A small-molecule ligand and the protein it binds are described below.
Small molecule (SMILES): CCCCCCCCCCC[C@@H](O)CC(=O)N[C@H]1[C@@H](OP(=O)(O)O)O[C@H](CO)[C@@H](O)[C@@H]1OC(=O)C[C@H](O)CCCCCCCCCCC

Binding-site contacts:
Ligand atom C18 contacts residue PHE417 of chain 1.A at 3.8 Å (hydrophobic).
Ligand atom O48 contacts residue SER392 of chain 1.A at 3.2 Å (h-bond).
Ligand atom C6 contacts residue LP41 of chain 1.N at 2.6 Å.
Ligand atom C40 contacts residue PHE135 of chain 1.D at 3.7 Å (hydrophobic).
Ligand atom C5 contacts residue LP41 of chain 1.N at 3.6 Å.
Ligand atom C40 contacts residue ILE137 of chain 1.D at 3.8 Å (hydrophobic).
Ligand atom C21 contacts residue GLU416 of chain 1.A at 3.9 Å.
Ligand atom C26 contacts residue PHE417 of chain 1.A at 3.8 Å (hydrophobic).
Ligand atom C28 contacts residue PHE105 of chain 1.D at 3.9 Å (hydrophobic).
Ligand atom C32 contacts residue PHE110 of chain 1.D at 3.7 Å (hydrophobic).
Ligand atom C38 contacts residue ILE137 of chain 1.D at 3.9 Å (hydrophobic).
Ligand atom C35 contacts residue DAO1 of chain 1.P at 3.7 Å.
Ligand atom O3 contacts residue PHE105 of chain 1.D at 3.7 Å.
Ligand atom O43 contacts residue ILE108 of chain 1.D at 3.1 Å (h-bond).
Ligand atom C23 contacts residue PHE110 of chain 1.D at 3.8 Å (hydrophobic).
Ligand atom O6 contacts residue LP41 of chain 1.N at 1.4 Å.
Ligand atom C34 contacts residue DAO1 of chain 1.P at 3.8 Å.
Ligand atom C18 contacts residue ARG74 of chain 1.D at 3.5 Å.
Ligand atom C4 contacts residue LP41 of chain 1.N at 3.7 Å.
Ligand atom C41 contacts residue MYR1 of chain 1.Q at 3.8 Å.
Ligand atom C29 contacts residue PHE105 of chain 1.D at 3.6 Å (hydrophobic).
Ligand atom C19 contacts residue ARG74 of chain 1.D at 3.2 Å.
Ligand atom C17 contacts residue SER392 of chain 1.A at 3.7 Å.
Ligand atom C8 contacts residue SER392 of chain 1.A at 3.3 Å.
Ligand atom C36 contacts residue LEU38 of chain 1.D at 3.9 Å (hydrophobic).
Ligand atom C25 contacts residue PHE110 of chain 1.D at 3.7 Å (hydrophobic).
Ligand atom C24 contacts residue LEU71 of chain 1.D at 3.4 Å (hydrophobic).
Ligand atom C41 contacts residue PHE135 of chain 1.D at 3.8 Å (hydrophobic).
Ligand atom C22 contacts residue DAO1 of chain 1.P at 3.8 Å.
Ligand atom C30 contacts residue ILE108 of chain 1.D at 3.8 Å (hydrophobic).
Ligand atom O7 contacts residue DAO1 of chain 1.P at 3.5 Å (h-bond).
Ligand atom O4 contacts residue GLU106 of chain 1.D at 2.7 Å (salt-bridge).
Ligand atom O3 contacts residue LP41 of chain 1.N at 3.3 Å.
Ligand atom O5 contacts residue LP41 of chain 1.N at 3.8 Å.
Ligand atom C23 contacts residue DAO1 of chain 1.P at 3.7 Å.
Ligand atom C27 contacts residue VAL66 of chain 1.D at 3.7 Å (hydrophobic).
Ligand atom O43 contacts residue GLY107 of chain 1.D at 3.8 Å.
Ligand atom O4 contacts residue PHE105 of chain 1.D at 3.2 Å.
Ligand atom C26 contacts residue PHE110 of chain 1.D at 3.9 Å (hydrophobic).
Ligand atom C17 contacts residue ILE108 of chain 1.D at 3.6 Å (hydrophobic).

Sequence of chain 1.A:
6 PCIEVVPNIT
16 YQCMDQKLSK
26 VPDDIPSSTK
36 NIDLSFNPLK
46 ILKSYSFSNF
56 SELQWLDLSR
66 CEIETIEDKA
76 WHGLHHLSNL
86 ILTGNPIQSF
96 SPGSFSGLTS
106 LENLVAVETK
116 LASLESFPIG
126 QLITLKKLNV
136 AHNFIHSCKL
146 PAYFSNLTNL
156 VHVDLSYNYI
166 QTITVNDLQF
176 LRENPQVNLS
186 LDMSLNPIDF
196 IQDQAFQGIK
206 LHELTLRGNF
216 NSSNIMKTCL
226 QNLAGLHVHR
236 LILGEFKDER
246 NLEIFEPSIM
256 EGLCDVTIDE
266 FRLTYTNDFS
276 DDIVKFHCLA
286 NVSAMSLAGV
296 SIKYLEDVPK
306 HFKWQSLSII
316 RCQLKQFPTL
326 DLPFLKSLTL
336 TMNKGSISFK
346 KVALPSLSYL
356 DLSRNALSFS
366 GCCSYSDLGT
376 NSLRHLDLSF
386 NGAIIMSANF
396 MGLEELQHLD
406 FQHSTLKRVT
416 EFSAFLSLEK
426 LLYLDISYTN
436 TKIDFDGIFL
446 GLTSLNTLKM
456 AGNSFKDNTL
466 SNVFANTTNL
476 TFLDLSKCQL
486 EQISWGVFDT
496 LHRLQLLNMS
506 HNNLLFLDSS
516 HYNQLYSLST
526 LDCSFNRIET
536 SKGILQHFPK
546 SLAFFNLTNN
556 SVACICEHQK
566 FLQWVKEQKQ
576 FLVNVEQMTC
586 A

Sequence of chain 1.D:
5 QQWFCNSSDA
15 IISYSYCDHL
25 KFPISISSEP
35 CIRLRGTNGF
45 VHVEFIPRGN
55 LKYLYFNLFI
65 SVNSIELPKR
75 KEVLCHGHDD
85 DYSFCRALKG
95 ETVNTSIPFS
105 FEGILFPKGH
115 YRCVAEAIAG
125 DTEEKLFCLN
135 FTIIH